A small-molecule ligand and the protein it binds are described below.
Small molecule (SMILES): CC(=O)N[C@H]1[C@H](O[C@H]2[C@H](O)[C@@H](NC(C)=O)CO[C@@H]2CO[C@@H]2O[C@@H](C)[C@@H](O)[C@@H](O)[C@@H]2O)O[C@H](CO)[C@@H](O[C@@H]2O[C@H](CO)[C@@H](O)[C@H](O[C@@H]3O[C@H](CO)[C@@H](O)[C@H](O)[C@@H]3O)[C@@H]2O)[C@@H]1O

Binding-site contacts:
Ligand atom O7 contacts residue ASN120 of chain 23.E at 4.4 Å.
Ligand atom O5 contacts residue ASN120 of chain 23.E at 2.4 Å (h-bond).
Ligand atom O5 contacts residue ASN120 of chain 23.E at 4.0 Å.
Ligand atom N2 contacts residue TRP138 of chain 23.E at 3.7 Å.
Ligand atom C1 contacts residue ASN120 of chain 23.E at 1.4 Å.
Ligand atom C5 contacts residue ASN120 of chain 23.E at 3.9 Å.
Ligand atom C4 contacts residue TRP138 of chain 23.E at 3.3 Å (hydrophobic).
Ligand atom O4 contacts residue TRP138 of chain 23.E at 3.1 Å.
Ligand atom O5 contacts residue TRP138 of chain 23.E at 4.3 Å.
Ligand atom N2 contacts residue ASN120 of chain 23.E at 3.0 Å (h-bond).
Ligand atom C7 contacts residue TRP138 of chain 23.E at 4.3 Å (hydrophobic).
Ligand atom O3 contacts residue TRP138 of chain 23.E at 3.5 Å.
Ligand atom C3 contacts residue TRP138 of chain 23.E at 2.9 Å (hydrophobic).
Ligand atom O7 contacts residue TRP138 of chain 23.E at 3.8 Å.
Ligand atom C8 contacts residue TRP138 of chain 23.E at 4.0 Å (hydrophobic).
Ligand atom C8 contacts residue ASN120 of chain 23.E at 4.1 Å.
Ligand atom C2 contacts residue ASN120 of chain 23.E at 2.6 Å.
Ligand atom C3 contacts residue ASN120 of chain 23.E at 3.9 Å.
Ligand atom C5 contacts residue TRP138 of chain 23.E at 3.5 Å (hydrophobic).
Ligand atom C2 contacts residue TRP138 of chain 23.E at 3.8 Å (hydrophobic).
Ligand atom C6 contacts residue ASN120 of chain 23.E at 3.0 Å.
Ligand atom C7 contacts residue ASN120 of chain 23.E at 3.8 Å.
Ligand atom C1 contacts residue TRP138 of chain 23.E at 3.9 Å (hydrophobic).
Ligand atom C4 contacts residue ASN120 of chain 23.E at 4.2 Å.
Ligand atom C5 contacts residue ASN120 of chain 23.E at 3.6 Å.
Ligand atom C8 contacts residue GLY119 of chain 23.E at 3.9 Å.

Sequence of chain 23.E:
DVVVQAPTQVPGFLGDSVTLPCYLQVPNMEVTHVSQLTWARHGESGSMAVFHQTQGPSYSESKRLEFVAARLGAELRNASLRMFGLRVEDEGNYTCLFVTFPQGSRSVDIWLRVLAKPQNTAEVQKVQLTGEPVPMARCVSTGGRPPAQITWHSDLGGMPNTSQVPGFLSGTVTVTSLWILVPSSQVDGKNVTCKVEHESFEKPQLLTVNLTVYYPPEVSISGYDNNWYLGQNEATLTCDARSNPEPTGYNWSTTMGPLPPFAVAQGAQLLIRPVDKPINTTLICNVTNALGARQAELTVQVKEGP